Sequence of chain 1.A:
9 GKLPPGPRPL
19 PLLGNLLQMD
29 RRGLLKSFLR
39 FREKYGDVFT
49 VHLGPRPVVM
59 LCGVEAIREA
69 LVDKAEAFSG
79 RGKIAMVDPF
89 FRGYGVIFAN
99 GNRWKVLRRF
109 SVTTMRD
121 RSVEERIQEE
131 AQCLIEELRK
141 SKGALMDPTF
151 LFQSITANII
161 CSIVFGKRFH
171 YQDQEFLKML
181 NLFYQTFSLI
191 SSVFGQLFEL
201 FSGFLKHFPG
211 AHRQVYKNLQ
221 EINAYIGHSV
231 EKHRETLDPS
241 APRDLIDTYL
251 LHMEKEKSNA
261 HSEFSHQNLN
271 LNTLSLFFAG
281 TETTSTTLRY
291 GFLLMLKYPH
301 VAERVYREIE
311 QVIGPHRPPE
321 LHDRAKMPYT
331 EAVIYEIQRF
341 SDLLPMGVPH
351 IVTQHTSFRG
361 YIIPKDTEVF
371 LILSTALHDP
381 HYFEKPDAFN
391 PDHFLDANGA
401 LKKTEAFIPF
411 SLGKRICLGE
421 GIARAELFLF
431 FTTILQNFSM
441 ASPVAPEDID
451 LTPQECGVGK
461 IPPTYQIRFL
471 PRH

Binding-site contacts:
Ligand atom C2 contacts residue PHE204 of chain 1.A at 3.7 Å (hydrophobic).
Ligand atom C4 contacts residue PHE204 of chain 1.A at 4.1 Å (hydrophobic).
Ligand atom C1 contacts residue LEU20 of chain 1.A at 4.4 Å (hydrophobic).
Ligand atom C8 contacts residue LEU205 of chain 1.A at 4.1 Å (hydrophobic).
Ligand atom C7 contacts residue PHE201 of chain 1.A at 4.0 Å (hydrophobic).
Ligand atom C6 contacts residue PHE201 of chain 1.A at 4.0 Å (hydrophobic).
Ligand atom C9 contacts residue LEU197 of chain 1.A at 4.2 Å (hydrophobic).
Ligand atom C5 contacts residue LEU21 of chain 1.A at 4.1 Å (hydrophobic).
Ligand atom C4 contacts residue PHE201 of chain 1.A at 4.0 Å (hydrophobic).
Ligand atom O12 contacts residue PHE204 of chain 1.A at 4.2 Å.
Ligand atom C8 contacts residue PHE201 of chain 1.A at 3.6 Å (hydrophobic).
Ligand atom C8 contacts residue LEU197 of chain 1.A at 4.3 Å (hydrophobic).
Ligand atom C3 contacts residue LEU21 of chain 1.A at 4.3 Å (hydrophobic).
Ligand atom C7 contacts residue PHE204 of chain 1.A at 3.7 Å (hydrophobic).

A protein and the small-molecule ligand that binds it are described below.
Small molecule (SMILES): OC[C@H]1O[C@H](O[C@H]2[C@H](O)[C@@H](O)[C@H](OCCCCCC3CCCCC3)O[C@@H]2CO)[C@H](O)[C@@H](O)[C@@H]1O